Sequence of chain 1.E:
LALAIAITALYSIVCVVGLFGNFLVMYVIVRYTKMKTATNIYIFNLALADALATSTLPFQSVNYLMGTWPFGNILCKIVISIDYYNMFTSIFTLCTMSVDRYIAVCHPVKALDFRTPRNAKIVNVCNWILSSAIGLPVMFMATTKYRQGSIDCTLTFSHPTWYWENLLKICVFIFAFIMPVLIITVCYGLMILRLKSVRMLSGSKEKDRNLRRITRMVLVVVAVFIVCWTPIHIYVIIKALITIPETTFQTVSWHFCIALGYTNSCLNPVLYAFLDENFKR

The small molecule below binds the protein below.
Small molecule (SMILES): C[C@@H](Cc1ccsc1)NC(=O)NC[C@H](Cc1ccc(O)cc1)N(C)C

Binding-site contacts:
Ligand atom C07 contacts residue ILE218 of chain 1.E at 3.7 Å (hydrophobic).
Ligand atom C21 contacts residue VAL310 of chain 1.E at 3.6 Å (hydrophobic).
Ligand atom O20 contacts residue VAL310 of chain 1.E at 3.3 Å.
Ligand atom C13 contacts residue TYR400 of chain 1.E at 3.9 Å (hydrophobic).
Ligand atom N23 contacts residue ASP221 of chain 1.E at 3.0 Å (salt-bridge).
Ligand atom O20 contacts residue VAL374 of chain 1.E at 3.6 Å.
Ligand atom N23 contacts residue TYR400 of chain 1.E at 3.4 Å (h-bond).
Ligand atom C07 contacts residue ASP221 of chain 1.E at 3.8 Å.
Ligand atom C09 contacts residue ILE218 of chain 1.E at 4.0 Å (hydrophobic).
Ligand atom C24 contacts residue TRP367 of chain 1.E at 4.2 Å (hydrophobic).
Ligand atom S08 contacts residue VAL217 of chain 1.E at 3.8 Å.
Ligand atom S08 contacts residue ASP221 of chain 1.E at 4.1 Å.
Ligand atom C15 contacts residue MET225 of chain 1.E at 4.2 Å (hydrophobic).
Ligand atom C06 contacts residue ILE218 of chain 1.E at 4.0 Å (hydrophobic).
Ligand atom C10 contacts residue GLN198 of chain 1.E at 4.1 Å.
Ligand atom C19 contacts residue VAL374 of chain 1.E at 4.3 Å (hydrophobic).
Ligand atom C24 contacts residue TYR400 of chain 1.E at 3.2 Å (hydrophobic).
Ligand atom C25 contacts residue MET225 of chain 1.E at 3.6 Å (hydrophobic).
Ligand atom C22 contacts residue MET225 of chain 1.E at 3.8 Å (hydrophobic).
Ligand atom S08 contacts residue ILE218 of chain 1.E at 3.7 Å.
Ligand atom C24 contacts residue ASP221 of chain 1.E at 3.4 Å.
Ligand atom C13 contacts residue ILE396 of chain 1.E at 3.6 Å (hydrophobic).
Ligand atom O01 contacts residue ILE396 of chain 1.E at 4.3 Å.
Ligand atom C17 contacts residue TYR222 of chain 1.E at 3.8 Å (hydrophobic).
Ligand atom C09 contacts residue GLN198 of chain 1.E at 4.0 Å.
Ligand atom C02 contacts residue ILE396 of chain 1.E at 4.2 Å (hydrophobic).
Ligand atom C21 contacts residue HIS371 of chain 1.E at 4.2 Å.
Ligand atom C25 contacts residue ASP221 of chain 1.E at 3.2 Å.
Ligand atom C02 contacts residue ASP221 of chain 1.E at 4.1 Å.
Ligand atom C10 contacts residue ILE218 of chain 1.E at 4.1 Å (hydrophobic).
Ligand atom C25 contacts residue TYR222 of chain 1.E at 4.1 Å (hydrophobic).
Ligand atom C18 contacts residue TYR222 of chain 1.E at 3.8 Å (hydrophobic).
Ligand atom N12 contacts residue ASP221 of chain 1.E at 3.5 Å (salt-bridge).
Ligand atom C09 contacts residue VAL217 of chain 1.E at 4.3 Å (hydrophobic).
Ligand atom C19 contacts residue VAL310 of chain 1.E at 3.7 Å (hydrophobic).
Ligand atom C14 contacts residue ASP221 of chain 1.E at 3.8 Å.
Ligand atom C13 contacts residue ASP221 of chain 1.E at 4.2 Å.
Ligand atom N12 contacts residue ILE396 of chain 1.E at 3.9 Å.
Ligand atom N12 contacts residue TYR400 of chain 1.E at 3.4 Å (h-bond).
Ligand atom O20 contacts residue LYS307 of chain 1.E at 4.0 Å.